Sequence of chain 1.A:
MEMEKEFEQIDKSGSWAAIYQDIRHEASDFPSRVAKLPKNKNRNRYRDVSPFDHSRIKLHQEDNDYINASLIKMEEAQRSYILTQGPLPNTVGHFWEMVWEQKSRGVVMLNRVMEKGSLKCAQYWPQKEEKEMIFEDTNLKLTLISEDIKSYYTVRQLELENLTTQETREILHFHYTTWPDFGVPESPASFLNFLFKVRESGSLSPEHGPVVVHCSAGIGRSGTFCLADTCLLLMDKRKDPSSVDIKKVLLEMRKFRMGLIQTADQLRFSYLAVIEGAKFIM

Binding-site contacts:
Ligand atom O08 contacts residue PRO31 of chain 1.A at 3.8 Å.
Ligand atom C09 contacts residue PHE30 of chain 1.A at 3.9 Å (hydrophobic).
Ligand atom N02 contacts residue ASP29 of chain 1.A at 2.9 Å (salt-bridge).
Ligand atom C07 contacts residue PHE30 of chain 1.A at 3.8 Å (hydrophobic).
Ligand atom C07 contacts residue PRO31 of chain 1.A at 3.4 Å (hydrophobic).
Ligand atom C01 contacts residue ASP29 of chain 1.A at 3.6 Å.
Ligand atom C09 contacts residue PRO31 of chain 1.A at 4.1 Å (hydrophobic).
Ligand atom C03 contacts residue ASP29 of chain 1.A at 3.2 Å.
Ligand atom O08 contacts residue ARG33 of chain 1.A at 3.8 Å.
Ligand atom C06 contacts residue PRO31 of chain 1.A at 4.2 Å (hydrophobic).
Ligand atom C05 contacts residue ASP29 of chain 1.A at 4.0 Å.
Ligand atom C06 contacts residue ASP29 of chain 1.A at 3.7 Å.
Ligand atom C06 contacts residue PHE30 of chain 1.A at 4.1 Å (hydrophobic).
Ligand atom C09 contacts residue ASP29 of chain 1.A at 3.8 Å.
Ligand atom C04 contacts residue ASP29 of chain 1.A at 3.2 Å.

The small molecule below binds the protein below.
Small molecule (SMILES): CN1CC[C@@H](c2ccc(F)cc2)[C@H](CO)C1